Sequence of chain 36.A:
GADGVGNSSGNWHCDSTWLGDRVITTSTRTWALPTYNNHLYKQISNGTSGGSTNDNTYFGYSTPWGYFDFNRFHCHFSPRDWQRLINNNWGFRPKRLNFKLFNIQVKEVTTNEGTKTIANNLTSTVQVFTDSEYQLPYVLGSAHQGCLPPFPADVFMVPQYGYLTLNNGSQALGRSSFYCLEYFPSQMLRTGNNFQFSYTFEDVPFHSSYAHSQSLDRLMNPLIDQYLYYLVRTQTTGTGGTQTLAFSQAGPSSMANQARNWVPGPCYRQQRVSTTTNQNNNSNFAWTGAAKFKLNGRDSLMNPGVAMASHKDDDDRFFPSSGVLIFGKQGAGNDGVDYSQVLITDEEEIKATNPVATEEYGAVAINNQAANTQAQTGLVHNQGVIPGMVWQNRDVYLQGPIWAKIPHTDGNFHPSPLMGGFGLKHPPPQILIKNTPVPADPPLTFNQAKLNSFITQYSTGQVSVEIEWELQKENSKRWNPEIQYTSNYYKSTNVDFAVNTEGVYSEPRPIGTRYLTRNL

Binding-site contacts:
Ligand atom N9 contacts residue PRO421 of chain 48.A at 4.4 Å.
Ligand atom C5 contacts residue PRO631 of chain 48.A at 4.2 Å (hydrophobic).
Ligand atom C2' contacts residue HIS630 of chain 48.A at 3.2 Å.
Ligand atom N1 contacts residue PRO421 of chain 48.A at 4.3 Å.
Ligand atom C6 contacts residue PRO421 of chain 48.A at 4.1 Å (hydrophobic).
Ligand atom N6 contacts residue PHE638 of chain 48.A at 3.9 Å.
Ligand atom N7 contacts residue PRO421 of chain 48.A at 4.2 Å.
Ligand atom C3' contacts residue HIS630 of chain 48.A at 4.4 Å.
Ligand atom N6 contacts residue SER632 of chain 48.A at 3.3 Å (h-bond).
Ligand atom C1' contacts residue PRO631 of chain 48.A at 4.3 Å (hydrophobic).
Ligand atom C5 contacts residue SER632 of chain 48.A at 4.1 Å.
Ligand atom N1 contacts residue PRO631 of chain 48.A at 3.5 Å (h-bond).
Ligand atom N9 contacts residue HIS630 of chain 48.A at 4.2 Å.
Ligand atom N6 contacts residue VAL420 of chain 48.A at 4.0 Å.
Ligand atom C2 contacts residue PRO631 of chain 48.A at 3.3 Å (hydrophobic).
Ligand atom C8 contacts residue PRO421 of chain 48.A at 4.3 Å (hydrophobic).
Ligand atom N1 contacts residue PHE638 of chain 48.A at 4.3 Å.
Ligand atom C2 contacts residue VAL420 of chain 48.A at 4.3 Å (hydrophobic).
Ligand atom N3 contacts residue PRO631 of chain 48.A at 3.6 Å.
Ligand atom C6 contacts residue VAL420 of chain 48.A at 4.0 Å (hydrophobic).
Ligand atom N1 contacts residue GLY639 of chain 48.A at 3.1 Å (h-bond).
Ligand atom N7 contacts residue SER632 of chain 48.A at 4.1 Å.
Ligand atom C8 contacts residue HIS630 of chain 48.A at 3.3 Å.
Ligand atom C1' contacts residue HIS630 of chain 48.A at 4.0 Å.
Ligand atom N6 contacts residue GLY637 of chain 48.A at 3.7 Å.
Ligand atom C2 contacts residue PRO421 of chain 48.A at 4.5 Å (hydrophobic).
Ligand atom N7 contacts residue ASN609 of chain 48.A at 3.8 Å.
Ligand atom N6 contacts residue GLY639 of chain 48.A at 3.6 Å (h-bond).
Ligand atom N1 contacts residue VAL420 of chain 48.A at 3.7 Å.
Ligand atom C6 contacts residue GLY639 of chain 48.A at 3.8 Å.
Ligand atom N3 contacts residue GLY639 of chain 48.A at 4.3 Å.
Ligand atom C5 contacts residue PRO421 of chain 48.A at 4.1 Å (hydrophobic).
Ligand atom O2P contacts residue ASP626 of chain 36.A at 4.2 Å.
Ligand atom C6 contacts residue PRO631 of chain 48.A at 3.9 Å (hydrophobic).
Ligand atom C4 contacts residue PRO421 of chain 48.A at 4.3 Å (hydrophobic).
Ligand atom C4 contacts residue PRO631 of chain 48.A at 4.0 Å (hydrophobic).
Ligand atom C6 contacts residue SER632 of chain 48.A at 3.9 Å.
Ligand atom C2 contacts residue GLY639 of chain 48.A at 3.1 Å.
Ligand atom O1P contacts residue LYS641 of chain 36.A at 4.0 Å.
Ligand atom N7 contacts residue HIS630 of chain 48.A at 4.1 Å.

The protein below binds the small molecule below.
Small molecule (SMILES): Nc1ncnc2c1ncn2[C@H]1C[C@H](O)[C@@H](COP(=O)(O)O)O1

Sequence of chain 48.A:
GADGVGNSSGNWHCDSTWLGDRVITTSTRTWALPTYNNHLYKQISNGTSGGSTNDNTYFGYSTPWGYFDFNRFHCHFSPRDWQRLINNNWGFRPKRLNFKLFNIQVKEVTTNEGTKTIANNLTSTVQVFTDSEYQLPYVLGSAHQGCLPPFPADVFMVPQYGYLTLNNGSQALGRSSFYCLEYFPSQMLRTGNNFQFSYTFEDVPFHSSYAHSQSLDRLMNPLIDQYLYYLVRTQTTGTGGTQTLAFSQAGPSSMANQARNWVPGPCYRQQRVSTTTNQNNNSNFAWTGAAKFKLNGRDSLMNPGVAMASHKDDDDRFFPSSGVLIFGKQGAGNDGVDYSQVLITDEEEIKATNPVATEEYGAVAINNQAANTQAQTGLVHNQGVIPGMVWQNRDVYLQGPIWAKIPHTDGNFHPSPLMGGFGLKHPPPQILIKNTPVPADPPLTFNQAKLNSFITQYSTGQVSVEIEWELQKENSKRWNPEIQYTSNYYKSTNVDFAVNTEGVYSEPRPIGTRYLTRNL